The small molecule below binds the protein below.
Small molecule (SMILES): OC[C@H]1O[C@H](O)[C@@H](O)[C@@H](O)[C@@H]1O

Sequence of chain 1.A:
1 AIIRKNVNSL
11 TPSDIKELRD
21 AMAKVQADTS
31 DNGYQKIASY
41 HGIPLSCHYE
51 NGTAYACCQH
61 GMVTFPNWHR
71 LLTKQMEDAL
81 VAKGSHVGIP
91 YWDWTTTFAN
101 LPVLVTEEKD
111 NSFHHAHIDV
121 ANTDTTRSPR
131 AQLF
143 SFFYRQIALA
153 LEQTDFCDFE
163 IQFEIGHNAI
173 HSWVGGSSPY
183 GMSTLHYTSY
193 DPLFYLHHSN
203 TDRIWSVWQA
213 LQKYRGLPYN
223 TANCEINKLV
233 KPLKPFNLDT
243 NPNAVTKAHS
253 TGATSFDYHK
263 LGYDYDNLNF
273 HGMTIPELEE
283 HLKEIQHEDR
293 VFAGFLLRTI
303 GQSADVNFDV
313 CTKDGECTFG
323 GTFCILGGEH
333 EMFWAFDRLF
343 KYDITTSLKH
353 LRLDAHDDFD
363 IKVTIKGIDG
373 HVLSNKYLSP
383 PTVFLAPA

Binding-site contacts:
Ligand atom C2 contacts residue LYS378 of chain 1.A at 3.6 Å.
Ligand atom C3 contacts residue LYS378 of chain 1.A at 4.2 Å.
Ligand atom O4 contacts residue PRO382 of chain 1.A at 4.4 Å.
Ligand atom O3 contacts residue LYS378 of chain 1.A at 3.7 Å.
Ligand atom O2 contacts residue LYS378 of chain 1.A at 2.8 Å.